Sequence of chain 32.D:
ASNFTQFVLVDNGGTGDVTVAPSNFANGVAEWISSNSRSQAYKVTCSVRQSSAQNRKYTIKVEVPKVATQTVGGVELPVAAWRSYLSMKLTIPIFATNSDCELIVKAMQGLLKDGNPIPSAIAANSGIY

Binding-site contacts:
Ligand atom C5' contacts residue ARG49 of chain 32.D at 3.1 Å.
Ligand atom C5 contacts residue TYR85 of chain 32.C at 3.7 Å (hydrophobic).
Ligand atom OP2 contacts residue LYS57 of chain 32.D at 3.2 Å (salt-bridge).
Ligand atom C2 contacts residue SER47 of chain 32.C at 3.2 Å.
Ligand atom P contacts residue LYS89 of chain 32.D at 3.4 Å.
Ligand atom OP2 contacts residue LYS89 of chain 32.D at 3.4 Å (salt-bridge).
Ligand atom OP1 contacts residue ARG49 of chain 32.D at 2.5 Å (salt-bridge).
Ligand atom O5' contacts residue ARG49 of chain 32.D at 3.6 Å (salt-bridge).
Ligand atom C6 contacts residue THR45 of chain 32.C at 3.5 Å.
Ligand atom P contacts residue LYS57 of chain 32.D at 3.2 Å.
Ligand atom O5' contacts residue LYS57 of chain 32.D at 3.1 Å (salt-bridge).
Ligand atom N7 contacts residue LYS61 of chain 32.C at 3.5 Å.
Ligand atom N6 contacts residue THR45 of chain 32.C at 2.9 Å (h-bond).
Ligand atom O3' contacts residue SER51 of chain 32.D at 3.4 Å.
Ligand atom OP1 contacts residue LYS89 of chain 32.D at 3.3 Å (salt-bridge).
Ligand atom OP1 contacts residue ASN55 of chain 32.D at 3.4 Å (h-bond).
Ligand atom OP1 contacts residue SER52 of chain 32.D at 2.9 Å (h-bond).
Ligand atom OP2 contacts residue LYS43 of chain 32.C at 3.0 Å (salt-bridge).
Ligand atom OP2 contacts residue LYS89 of chain 32.D at 3.5 Å (salt-bridge).
Ligand atom P contacts residue SER51 of chain 32.D at 3.4 Å.
Ligand atom C5' contacts residue TYR85 of chain 32.C at 3.7 Å (hydrophobic).
Ligand atom O2' contacts residue GLU63 of chain 32.C at 3.6 Å.
Ligand atom N6 contacts residue THR91 of chain 32.D at 3.4 Å (h-bond).
Ligand atom N7 contacts residue TYR85 of chain 32.C at 3.6 Å.
Ligand atom C8 contacts residue THR45 of chain 32.C at 3.6 Å.
Ligand atom P contacts residue ARG49 of chain 32.D at 3.2 Å.
Ligand atom N1 contacts residue SER47 of chain 32.C at 2.8 Å (h-bond).
Ligand atom OP2 contacts residue TYR85 of chain 32.C at 2.9 Å (h-bond).
Ligand atom N6 contacts residue THR59 of chain 32.C at 2.9 Å (h-bond).
Ligand atom OP1 contacts residue LYS57 of chain 32.D at 2.8 Å.
Ligand atom OP2 contacts residue LYS57 of chain 32.D at 2.6 Å (salt-bridge).
Ligand atom N7 contacts residue THR45 of chain 32.C at 2.5 Å (h-bond).
Ligand atom C6 contacts residue TYR85 of chain 32.C at 3.7 Å (hydrophobic).
Ligand atom OP2 contacts residue SER51 of chain 32.D at 3.5 Å (h-bond).
Ligand atom OP1 contacts residue SER51 of chain 32.D at 2.8 Å (h-bond).
Ligand atom C5 contacts residue THR45 of chain 32.C at 3.2 Å.
Ligand atom OP2 contacts residue ASN55 of chain 32.D at 3.5 Å (h-bond).
Ligand atom O3' contacts residue ARG49 of chain 32.D at 3.0 Å (salt-bridge).
Ligand atom C8 contacts residue TYR85 of chain 32.C at 3.7 Å (hydrophobic).
Ligand atom N1 contacts residue THR59 of chain 32.C at 3.5 Å.

Sequence of chain 32.C:
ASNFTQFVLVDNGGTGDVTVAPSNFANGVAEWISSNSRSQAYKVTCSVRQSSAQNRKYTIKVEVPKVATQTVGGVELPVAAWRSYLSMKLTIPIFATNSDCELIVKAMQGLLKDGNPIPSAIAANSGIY

This protein binds this small molecule.
Small molecule (SMILES): Nc1ccn([C@@H]2O[C@H](CO[P](=O)(O)O[C@H]3[C@@H](O)[C@H](n4cnc5c(N)ncnc54)O[C@@H]3CO[P](=O)(O)O[C@H]3[C@@H](O)[C@H](n4cnc5c(=O)nc(N)[nH]c54)O[C@@H]3CO[P](=O)(O)O[C@H]3[C@@H](O)[C@H](n4cnc5c(N)ncnc54)O[C@@H]3CO[P](=O)(O)O[C@H]3[C@@H](O)[C@H](n4cnc5c(N)ncnc54)O[C@@H]3CO[P](=O)(O)O[C@H]3[C@@H](O)[C@H](n4ccc(=O)[nH]c4=O)O[C@@H]3CO[P](=O)(O)O[C@H]3[C@@H](O)[C@H](n4ccc(N)nc4=O)O[C@@H]3CO[P](=O)(O)O[C@H]3[C@@H](O)[C@H](n4ccc(=O)[nH]c4=O)O[C@@H]3CO[P](=O)(O)O[C@H]3[C@@H](O)[C@H](n4cnc5c(=O)nc(N)[nH]c54)O[C@@H]3COPO)[C@@H](O)[C@H]2O)c(=O)n1